Sequence of chain 7.A:
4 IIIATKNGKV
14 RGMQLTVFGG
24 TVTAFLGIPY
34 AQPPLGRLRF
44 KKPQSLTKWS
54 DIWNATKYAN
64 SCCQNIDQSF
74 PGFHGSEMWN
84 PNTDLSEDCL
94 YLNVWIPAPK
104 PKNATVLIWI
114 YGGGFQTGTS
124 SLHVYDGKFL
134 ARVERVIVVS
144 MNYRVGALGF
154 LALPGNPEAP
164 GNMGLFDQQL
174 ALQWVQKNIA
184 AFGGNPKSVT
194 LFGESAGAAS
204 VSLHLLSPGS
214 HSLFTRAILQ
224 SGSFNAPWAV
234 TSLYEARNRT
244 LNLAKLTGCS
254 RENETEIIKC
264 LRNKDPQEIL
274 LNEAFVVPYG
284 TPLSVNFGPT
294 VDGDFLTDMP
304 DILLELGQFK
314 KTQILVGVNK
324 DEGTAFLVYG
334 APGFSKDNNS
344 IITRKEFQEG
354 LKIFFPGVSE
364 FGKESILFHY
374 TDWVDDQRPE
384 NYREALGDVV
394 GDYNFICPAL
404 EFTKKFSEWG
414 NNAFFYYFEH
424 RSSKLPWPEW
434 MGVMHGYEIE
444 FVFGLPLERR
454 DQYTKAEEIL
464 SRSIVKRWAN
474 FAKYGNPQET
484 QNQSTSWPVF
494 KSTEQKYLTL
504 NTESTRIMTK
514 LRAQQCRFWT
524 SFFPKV

A small-molecule ligand and the protein it binds are described below.
Small molecule (SMILES): CC(=O)N[C@@H]1[C@@H](O)[C@H](O)[C@@H](CO)O[C@H]1O

Binding-site contacts:
Ligand atom C8 contacts residue LYS469 of chain 7.A at 4.2 Å.
Ligand atom C8 contacts residue GLU482 of chain 7.A at 3.9 Å.
Ligand atom C7 contacts residue ARG465 of chain 7.A at 3.9 Å.
Ligand atom C8 contacts residue ARG465 of chain 7.A at 3.9 Å.
Ligand atom C7 contacts residue ASN485 of chain 7.A at 3.5 Å.
Ligand atom C7 contacts residue GLU482 of chain 7.A at 4.4 Å.
Ligand atom O7 contacts residue SER466 of chain 7.A at 4.3 Å.
Ligand atom N2 contacts residue ARG465 of chain 7.A at 4.5 Å.
Ligand atom C1 contacts residue ASN485 of chain 7.A at 1.4 Å.
Ligand atom C4 contacts residue ASN485 of chain 7.A at 4.2 Å.
Ligand atom C3 contacts residue ASN485 of chain 7.A at 3.9 Å.
Ligand atom C2 contacts residue ASN485 of chain 7.A at 2.5 Å.
Ligand atom N2 contacts residue ASN485 of chain 7.A at 3.1 Å (h-bond).
Ligand atom O5 contacts residue ASN485 of chain 7.A at 2.3 Å (h-bond).
Ligand atom O3 contacts residue ARG465 of chain 7.A at 4.0 Å.
Ligand atom O7 contacts residue ASN485 of chain 7.A at 3.5 Å (h-bond).
Ligand atom O7 contacts residue ARG465 of chain 7.A at 3.7 Å.
Ligand atom C5 contacts residue ASN485 of chain 7.A at 3.6 Å.